A protein and the small-molecule ligand that binds it are described below.
Small molecule (SMILES): CC(=O)N[C@H]1[C@H]([C@H](O)[C@H](O)CO)O[C@@](O)(C(=O)O)C[C@@H]1O

Binding-site contacts:
Ligand atom O1B contacts residue TYR414 of chain 1.B at 3.3 Å (h-bond).
Ligand atom O1B contacts residue LEU425 of chain 1.B at 4.1 Å.
Ligand atom C2 contacts residue TYR264 of chain 1.B at 4.5 Å (hydrophobic).
Ligand atom C1 contacts residue LEU425 of chain 1.B at 4.3 Å (hydrophobic).
Ligand atom O1B contacts residue PHE399 of chain 1.B at 4.4 Å.
Ligand atom O4 contacts residue PHE399 of chain 1.B at 4.0 Å.
Ligand atom O1A contacts residue THR424 of chain 1.B at 3.6 Å.
Ligand atom O1A contacts residue GLY426 of chain 1.B at 3.4 Å (h-bond).
Ligand atom O4 contacts residue GAL2 of chain 1.C at 4.2 Å.
Ligand atom C5 contacts residue TYR264 of chain 1.B at 4.0 Å (hydrophobic).
Ligand atom O10 contacts residue NGA1 of chain 1.C at 4.3 Å.
Ligand atom C4 contacts residue GAL2 of chain 1.C at 3.4 Å.
Ligand atom C1 contacts residue TYR264 of chain 1.B at 4.4 Å (hydrophobic).
Ligand atom C1 contacts residue GLY426 of chain 1.B at 3.5 Å.
Ligand atom O4 contacts residue GLN401 of chain 1.B at 4.5 Å.
Ligand atom O1B contacts residue GAL2 of chain 1.C at 2.5 Å (h-bond).
Ligand atom C3 contacts residue GAL2 of chain 1.C at 2.1 Å.
Ligand atom O1B contacts residue GLY426 of chain 1.B at 3.0 Å (h-bond).
Ligand atom C7 contacts residue GAL2 of chain 1.C at 3.8 Å.
Ligand atom O6 contacts residue GAL2 of chain 1.C at 2.4 Å (h-bond).
Ligand atom C3 contacts residue PHE399 of chain 1.B at 4.1 Å (hydrophobic).
Ligand atom C8 contacts residue GAL2 of chain 1.C at 4.1 Å.
Ligand atom C3 contacts residue TYR264 of chain 1.B at 4.5 Å (hydrophobic).
Ligand atom O1A contacts residue TYR264 of chain 1.B at 3.7 Å.
Ligand atom O8 contacts residue TYR264 of chain 1.B at 4.1 Å.
Ligand atom C6 contacts residue GAL2 of chain 1.C at 3.6 Å.
Ligand atom C5 contacts residue GAL2 of chain 1.C at 3.7 Å.
Ligand atom C4 contacts residue PHE399 of chain 1.B at 4.5 Å (hydrophobic).
Ligand atom C2 contacts residue GAL2 of chain 1.C at 1.7 Å.
Ligand atom O7 contacts residue GAL2 of chain 1.C at 3.3 Å (h-bond).
Ligand atom O7 contacts residue NGA1 of chain 1.C at 3.9 Å.
Ligand atom C1 contacts residue TYR414 of chain 1.B at 4.4 Å (hydrophobic).
Ligand atom C1 contacts residue GAL2 of chain 1.C at 2.4 Å.
Ligand atom C7 contacts residue TYR264 of chain 1.B at 4.2 Å (hydrophobic).
Ligand atom N5 contacts residue TYR264 of chain 1.B at 3.9 Å.
Ligand atom O1A contacts residue GAL2 of chain 1.C at 3.5 Å (h-bond).
Ligand atom O1A contacts residue LEU425 of chain 1.B at 3.7 Å.
Ligand atom C6 contacts residue TYR264 of chain 1.B at 3.5 Å (hydrophobic).
Ligand atom C4 contacts residue TYR264 of chain 1.B at 3.9 Å (hydrophobic).

Sequence of chain 1.B:
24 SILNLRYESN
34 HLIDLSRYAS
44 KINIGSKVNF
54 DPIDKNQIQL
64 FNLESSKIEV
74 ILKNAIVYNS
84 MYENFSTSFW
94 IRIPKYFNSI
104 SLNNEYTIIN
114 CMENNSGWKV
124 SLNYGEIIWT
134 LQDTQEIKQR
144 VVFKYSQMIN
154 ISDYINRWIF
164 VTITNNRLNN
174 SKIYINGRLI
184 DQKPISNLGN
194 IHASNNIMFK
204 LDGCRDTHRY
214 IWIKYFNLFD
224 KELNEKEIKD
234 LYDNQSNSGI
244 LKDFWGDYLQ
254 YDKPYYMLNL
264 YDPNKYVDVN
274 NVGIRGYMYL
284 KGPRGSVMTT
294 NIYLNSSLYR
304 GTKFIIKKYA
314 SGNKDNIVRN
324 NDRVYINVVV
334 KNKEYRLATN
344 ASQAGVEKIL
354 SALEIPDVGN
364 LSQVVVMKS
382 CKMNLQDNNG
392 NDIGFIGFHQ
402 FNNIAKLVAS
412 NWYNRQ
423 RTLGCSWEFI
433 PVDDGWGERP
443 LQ